A protein and the small-molecule ligand that binds it are described below.
Small molecule (SMILES): O=P(O)(O)OC[C@H]1O[C@](O)(CO)[C@@H](O)[C@@H]1O

Sequence of chain 2.A:
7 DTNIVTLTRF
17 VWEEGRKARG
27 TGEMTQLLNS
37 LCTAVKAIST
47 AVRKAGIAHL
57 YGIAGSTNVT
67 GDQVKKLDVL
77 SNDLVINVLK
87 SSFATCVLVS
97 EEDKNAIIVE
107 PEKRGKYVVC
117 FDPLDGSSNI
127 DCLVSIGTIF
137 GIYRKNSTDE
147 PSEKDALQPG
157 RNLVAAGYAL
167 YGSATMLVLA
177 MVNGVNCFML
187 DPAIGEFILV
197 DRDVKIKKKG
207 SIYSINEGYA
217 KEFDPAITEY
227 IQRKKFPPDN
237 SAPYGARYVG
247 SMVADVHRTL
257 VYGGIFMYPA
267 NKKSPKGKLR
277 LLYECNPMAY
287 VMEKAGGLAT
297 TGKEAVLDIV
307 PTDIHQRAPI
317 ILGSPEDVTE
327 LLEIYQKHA

Binding-site contacts:
Ligand atom O2P contacts residue ASN212 of chain 1.A at 4.0 Å.
Ligand atom O3 contacts residue SER247 of chain 1.A at 3.5 Å.
Ligand atom O3P contacts residue ARG243 of chain 2.A at 3.5 Å (salt-bridge).
Ligand atom C6 contacts residue TYR244 of chain 1.A at 3.5 Å (hydrophobic).
Ligand atom C4 contacts residue GLY246 of chain 1.A at 3.4 Å.
Ligand atom C2 contacts residue PO41 of chain 1.C at 3.9 Å.
Ligand atom O5 contacts residue LYS274 of chain 1.A at 3.3 Å (salt-bridge).
Ligand atom O3P contacts residue TYR244 of chain 1.A at 2.8 Å (h-bond).
Ligand atom O1P contacts residue TYR215 of chain 1.A at 2.6 Å (h-bond).
Ligand atom P contacts residue ASN212 of chain 1.A at 3.8 Å.
Ligand atom O1P contacts residue TYR264 of chain 1.A at 2.6 Å (h-bond).
Ligand atom O2 contacts residue GLY122 of chain 1.A at 4.0 Å.
Ligand atom O1 contacts residue LYS274 of chain 1.A at 3.1 Å.
Ligand atom P contacts residue TYR215 of chain 1.A at 3.9 Å.
Ligand atom C3 contacts residue ASP121 of chain 1.A at 3.6 Å.
Ligand atom C1 contacts residue PO41 of chain 1.C at 3.3 Å.
Ligand atom C6 contacts residue GLY246 of chain 1.A at 3.7 Å.
Ligand atom O2P contacts residue ARG243 of chain 2.A at 2.9 Å (salt-bridge).
Ligand atom O3 contacts residue MET248 of chain 1.A at 2.8 Å (h-bond).
Ligand atom P contacts residue TYR244 of chain 1.A at 4.0 Å.
Ligand atom O2 contacts residue PO41 of chain 1.C at 3.2 Å (h-bond).
Ligand atom C1 contacts residue ARG276 of chain 1.A at 4.0 Å.
Ligand atom P contacts residue ARG243 of chain 2.A at 4.0 Å.
Ligand atom C3 contacts residue MET248 of chain 1.A at 3.5 Å (hydrophobic).
Ligand atom O3P contacts residue ASN212 of chain 1.A at 3.0 Å (h-bond).
Ligand atom O4 contacts residue MET248 of chain 1.A at 3.3 Å (h-bond).
Ligand atom O6 contacts residue LYS274 of chain 1.A at 3.5 Å (salt-bridge).
Ligand atom O1 contacts residue ARG276 of chain 1.A at 3.7 Å.
Ligand atom O1 contacts residue PO41 of chain 1.C at 3.0 Å (h-bond).
Ligand atom C6 contacts residue TYR264 of chain 1.A at 4.0 Å (hydrophobic).
Ligand atom O3P contacts residue TYR264 of chain 1.A at 3.9 Å.
Ligand atom O6 contacts residue TYR244 of chain 1.A at 4.0 Å.
Ligand atom C1 contacts residue MG1 of chain 1.F at 3.6 Å.
Ligand atom P contacts residue TYR264 of chain 1.A at 3.8 Å.
Ligand atom O6 contacts residue TYR264 of chain 1.A at 3.5 Å.
Ligand atom C1 contacts residue GLU280 of chain 1.A at 3.5 Å.
Ligand atom O2 contacts residue SER123 of chain 1.A at 4.0 Å.
Ligand atom C4 contacts residue MET248 of chain 1.A at 3.5 Å (hydrophobic).
Ligand atom O3 contacts residue GLY122 of chain 1.A at 3.6 Å.
Ligand atom O3 contacts residue ASP121 of chain 1.A at 2.7 Å (salt-bridge).

Sequence of chain 1.A:
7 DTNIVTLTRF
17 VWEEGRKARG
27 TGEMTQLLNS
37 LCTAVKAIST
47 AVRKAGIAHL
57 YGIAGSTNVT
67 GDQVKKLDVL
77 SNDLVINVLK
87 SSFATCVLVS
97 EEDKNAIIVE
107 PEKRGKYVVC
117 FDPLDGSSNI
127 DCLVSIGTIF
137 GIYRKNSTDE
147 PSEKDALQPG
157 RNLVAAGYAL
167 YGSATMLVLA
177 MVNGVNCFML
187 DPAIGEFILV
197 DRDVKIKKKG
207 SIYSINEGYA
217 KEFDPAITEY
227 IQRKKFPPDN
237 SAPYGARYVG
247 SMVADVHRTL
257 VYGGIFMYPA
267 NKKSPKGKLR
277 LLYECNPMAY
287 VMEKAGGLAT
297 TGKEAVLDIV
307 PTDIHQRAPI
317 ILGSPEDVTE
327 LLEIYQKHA